This protein binds this small molecule.
Small molecule (SMILES): Nc1nc2c(ncn2[C@@H]2O[C@H](CO[P](=O)(O)O[P](=O)(O)NP(=O)(O)O)[C@@H](O)[C@H]2O)c(=O)[nH]1

Sequence of chain 4.A:
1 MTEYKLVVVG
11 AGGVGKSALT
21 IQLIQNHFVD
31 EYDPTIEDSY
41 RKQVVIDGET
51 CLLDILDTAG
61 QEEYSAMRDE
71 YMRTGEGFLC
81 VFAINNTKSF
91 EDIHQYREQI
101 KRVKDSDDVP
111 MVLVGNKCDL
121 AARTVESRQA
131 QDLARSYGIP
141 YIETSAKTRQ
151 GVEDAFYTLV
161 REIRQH

Binding-site contacts:
Ligand atom O2A contacts residue TYR32 of chain 4.A at 3.4 Å.
Ligand atom O1B contacts residue GLY15 of chain 4.A at 3.0 Å (h-bond).
Ligand atom O6 contacts residue SER145 of chain 4.A at 3.4 Å.
Ligand atom PB contacts residue MG1 of chain 4.C at 3.3 Å.
Ligand atom O3A contacts residue GLY15 of chain 4.A at 3.2 Å (h-bond).
Ligand atom O1B contacts residue VAL14 of chain 4.A at 3.2 Å (h-bond).
Ligand atom O3G contacts residue GLY60 of chain 4.A at 2.8 Å (h-bond).
Ligand atom O1B contacts residue LYS16 of chain 4.A at 2.8 Å (salt-bridge).
Ligand atom O2' contacts residue PHE28 of chain 4.A at 3.2 Å.
Ligand atom O2' contacts residue VAL29 of chain 4.A at 2.6 Å (h-bond).
Ligand atom N3B contacts residue TYR32 of chain 4.A at 3.5 Å.
Ligand atom O2G contacts residue MG1 of chain 4.C at 2.1 Å.
Ligand atom O6 contacts residue ASN116 of chain 4.A at 3.3 Å (h-bond).
Ligand atom O2' contacts residue ASP30 of chain 4.A at 3.1 Å (salt-bridge).
Ligand atom C2' contacts residue VAL29 of chain 4.A at 3.4 Å (hydrophobic).
Ligand atom N3B contacts residue MG1 of chain 4.C at 3.4 Å.
Ligand atom N3B contacts residue GLY13 of chain 4.A at 3.1 Å (h-bond).
Ligand atom O1B contacts residue GLY13 of chain 4.A at 3.5 Å (h-bond).
Ligand atom O2B contacts residue LYS16 of chain 4.A at 3.5 Å (salt-bridge).
Ligand atom O6 contacts residue LYS117 of chain 4.A at 3.4 Å.
Ligand atom O3G contacts residue GLY12 of chain 4.A at 3.5 Å.
Ligand atom O2G contacts residue THR35 of chain 4.A at 2.9 Å (h-bond).
Ligand atom C3' contacts residue GLU31 of chain 4.A at 3.4 Å.
Ligand atom O6 contacts residue ALA146 of chain 4.A at 2.8 Å (h-bond).
Ligand atom O2B contacts residue MG1 of chain 4.C at 2.1 Å.
Ligand atom O2B contacts residue SER17 of chain 4.A at 2.9 Å (h-bond).
Ligand atom O6 contacts residue ASP119 of chain 4.A at 3.5 Å (salt-bridge).
Ligand atom N2 contacts residue LEU120 of chain 4.A at 3.5 Å.
Ligand atom O1A contacts residue ALA18 of chain 4.A at 2.8 Å (h-bond).
Ligand atom O1G contacts residue PRO34 of chain 4.A at 3.5 Å.
Ligand atom O1G contacts residue TYR32 of chain 4.A at 2.6 Å (h-bond).
Ligand atom O3' contacts residue ASP30 of chain 4.A at 2.9 Å (salt-bridge).
Ligand atom O1A contacts residue GLY15 of chain 4.A at 3.2 Å.
Ligand atom N1 contacts residue ASP119 of chain 4.A at 2.8 Å (salt-bridge).
Ligand atom N2 contacts residue ASP119 of chain 4.A at 2.9 Å (salt-bridge).
Ligand atom O3G contacts residue LYS16 of chain 4.A at 2.6 Å (salt-bridge).
Ligand atom PG contacts residue MG1 of chain 4.C at 3.2 Å.
Ligand atom O1A contacts residue SER17 of chain 4.A at 3.4 Å (h-bond).
Ligand atom O4' contacts residue LYS117 of chain 4.A at 3.2 Å (salt-bridge).
Ligand atom N7 contacts residue ASN116 of chain 4.A at 3.1 Å (h-bond).